Sequence of chain 1.B:
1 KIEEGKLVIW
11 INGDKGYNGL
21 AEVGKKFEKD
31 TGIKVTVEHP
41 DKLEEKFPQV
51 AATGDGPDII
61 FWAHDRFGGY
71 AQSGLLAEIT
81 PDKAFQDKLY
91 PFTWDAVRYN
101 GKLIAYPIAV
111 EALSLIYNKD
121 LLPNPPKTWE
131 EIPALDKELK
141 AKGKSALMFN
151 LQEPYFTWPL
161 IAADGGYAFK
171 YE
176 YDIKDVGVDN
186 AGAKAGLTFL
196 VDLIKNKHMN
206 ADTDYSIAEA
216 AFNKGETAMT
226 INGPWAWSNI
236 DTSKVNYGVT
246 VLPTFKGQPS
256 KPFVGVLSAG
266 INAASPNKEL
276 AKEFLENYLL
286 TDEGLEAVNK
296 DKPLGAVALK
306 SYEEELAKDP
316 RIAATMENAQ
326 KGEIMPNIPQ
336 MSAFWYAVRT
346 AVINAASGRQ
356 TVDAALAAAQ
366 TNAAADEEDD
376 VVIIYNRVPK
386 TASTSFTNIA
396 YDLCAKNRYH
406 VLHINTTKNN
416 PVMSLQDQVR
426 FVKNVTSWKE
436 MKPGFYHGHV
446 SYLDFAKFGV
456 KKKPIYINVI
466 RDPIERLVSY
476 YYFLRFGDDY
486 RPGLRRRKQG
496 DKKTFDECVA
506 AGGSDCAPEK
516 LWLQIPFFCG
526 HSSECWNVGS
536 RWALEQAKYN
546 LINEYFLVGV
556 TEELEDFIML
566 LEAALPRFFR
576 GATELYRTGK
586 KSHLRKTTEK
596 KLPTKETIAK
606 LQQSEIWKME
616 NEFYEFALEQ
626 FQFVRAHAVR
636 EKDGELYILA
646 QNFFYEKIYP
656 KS

This small molecule binds to this protein.
Small molecule (SMILES): CC(=O)N[C@H]1[C@@H](O[C@H]2[C@H](O)[C@@H](O)[C@H](O[C@H]3[C@H](O)[C@@H](NS(=O)(=O)O)[C@@H](O[C@H]4[C@H](O)[C@@H](O)[C@H](O[C@H]5[C@H](O)[C@@H](NS(=O)(=O)O)[C@@H](O[C@H]6[C@H](O)[C@@H](O)CO[C@@H]6C(=O)O)O[C@@H]5CO)O[C@H]4C(=O)O)O[C@@H]3CO)O[C@@H]2C(=O)O)O[C@H](CO)[C@@H](O[C@@H]2O[C@H](C(=O)O)[C@@H](O)[C@H](O)[C@H]2O)[C@@H]1O

Binding-site contacts:
Ligand atom O2 contacts residue HIS444 of chain 1.A at 3.1 Å (h-bond).
Ligand atom O6B contacts residue ARG486 of chain 1.A at 3.1 Å (salt-bridge).
Ligand atom C6 contacts residue GLU651 of chain 1.B at 3.0 Å.
Ligand atom O6 contacts residue PRO384 of chain 1.A at 3.6 Å.
Ligand atom O2 contacts residue NPO1 of chain 1.R at 2.8 Å (h-bond).
Ligand atom O3S contacts residue THR389 of chain 1.A at 3.2 Å.
Ligand atom O3 contacts residue ARG491 of chain 1.A at 3.2 Å (salt-bridge).
Ligand atom O6B contacts residue TYR654 of chain 1.B at 2.9 Å (h-bond).
Ligand atom O6A contacts residue ARG486 of chain 1.A at 3.6 Å.
Ligand atom O6A contacts residue ARG492 of chain 1.A at 2.6 Å (salt-bridge).
Ligand atom O4 contacts residue ARG590 of chain 1.A at 3.5 Å (salt-bridge).
Ligand atom S1 contacts residue LYS652 of chain 1.B at 3.7 Å.
Ligand atom O3S contacts residue ASN393 of chain 1.A at 3.4 Å (h-bond).
Ligand atom C5 contacts residue ARG486 of chain 1.A at 3.7 Å.
Ligand atom O5 contacts residue NPO1 of chain 1.R at 2.4 Å (h-bond).
Ligand atom O5 contacts residue ARG492 of chain 1.A at 3.3 Å (salt-bridge).
Ligand atom O6A contacts residue ARG491 of chain 1.A at 3.0 Å (salt-bridge).
Ligand atom O3 contacts residue LYS652 of chain 1.B at 3.0 Å (salt-bridge).
Ligand atom O6B contacts residue TYR475 of chain 1.A at 2.6 Å (h-bond).
Ligand atom O1S contacts residue TYR396 of chain 1.A at 3.6 Å.
Ligand atom C1 contacts residue NPO1 of chain 1.R at 1.4 Å.
Ligand atom O2S contacts residue ARG382 of chain 1.A at 2.6 Å (salt-bridge).
Ligand atom O1S contacts residue LYS652 of chain 1.B at 3.2 Å (salt-bridge).
Ligand atom O5 contacts residue HIS408 of chain 1.A at 3.4 Å.
Ligand atom C2 contacts residue HIS444 of chain 1.A at 3.5 Å.
Ligand atom O3 contacts residue ARG382 of chain 1.A at 3.3 Å (salt-bridge).
Ligand atom O4 contacts residue ARG486 of chain 1.A at 3.5 Å (salt-bridge).
Ligand atom O2 contacts residue GLU651 of chain 1.B at 3.3 Å (salt-bridge).
Ligand atom O6A contacts residue LEU489 of chain 1.A at 3.4 Å.
Ligand atom O6B contacts residue ARG590 of chain 1.A at 2.7 Å (salt-bridge).
Ligand atom C6 contacts residue ARG486 of chain 1.A at 3.2 Å.
Ligand atom O6 contacts residue GLU651 of chain 1.B at 3.0 Å (salt-bridge).
Ligand atom S1 contacts residue ARG382 of chain 1.A at 3.7 Å.
Ligand atom O6A contacts residue TYR475 of chain 1.A at 2.8 Å (h-bond).
Ligand atom O2S contacts residue ARG492 of chain 1.A at 2.9 Å (salt-bridge).
Ligand atom C6 contacts residue TYR475 of chain 1.A at 3.1 Å (hydrophobic).
Ligand atom C5 contacts residue NPO1 of chain 1.R at 3.6 Å.
Ligand atom O1S contacts residue ARG491 of chain 1.A at 3.2 Å (salt-bridge).
Ligand atom C2 contacts residue NPO1 of chain 1.R at 2.4 Å.
Ligand atom N2 contacts residue LYS652 of chain 1.B at 3.4 Å (salt-bridge).

Sequence of chain 1.A:
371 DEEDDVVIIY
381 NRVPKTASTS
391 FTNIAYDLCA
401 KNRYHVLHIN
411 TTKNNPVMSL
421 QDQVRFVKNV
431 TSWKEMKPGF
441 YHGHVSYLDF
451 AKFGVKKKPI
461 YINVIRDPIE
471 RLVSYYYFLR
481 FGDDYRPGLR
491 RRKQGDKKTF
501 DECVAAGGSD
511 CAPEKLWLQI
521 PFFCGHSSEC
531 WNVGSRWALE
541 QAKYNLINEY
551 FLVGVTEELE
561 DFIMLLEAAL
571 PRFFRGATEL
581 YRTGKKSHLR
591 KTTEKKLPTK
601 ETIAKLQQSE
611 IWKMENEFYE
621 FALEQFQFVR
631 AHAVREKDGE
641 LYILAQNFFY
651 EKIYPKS